The small molecule below binds the protein below.
Small molecule (SMILES): CC(=O)N[C@H]1[C@H]([C@H](O)[C@H](O)CO)O[C@@](O[C@H]2[C@@H](O)[C@@H](CO)O[C@@H](O[C@H]3[C@H](O)[C@@H](O)[C@@H](O)O[C@@H]3CO)[C@@H]2O)(C(=O)O)C[C@@H]1O

Sequence of chain 2.B:
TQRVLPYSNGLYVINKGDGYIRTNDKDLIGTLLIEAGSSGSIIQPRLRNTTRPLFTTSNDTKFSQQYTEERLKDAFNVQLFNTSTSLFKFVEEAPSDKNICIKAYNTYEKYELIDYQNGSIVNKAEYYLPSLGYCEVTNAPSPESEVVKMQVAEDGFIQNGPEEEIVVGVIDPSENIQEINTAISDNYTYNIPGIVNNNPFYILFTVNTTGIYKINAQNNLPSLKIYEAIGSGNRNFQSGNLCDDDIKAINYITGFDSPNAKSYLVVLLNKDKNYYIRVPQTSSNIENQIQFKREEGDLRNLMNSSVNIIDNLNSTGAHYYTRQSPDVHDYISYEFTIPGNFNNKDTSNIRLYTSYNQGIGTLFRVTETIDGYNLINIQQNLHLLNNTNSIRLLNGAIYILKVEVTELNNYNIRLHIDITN

Binding-site contacts:
Ligand atom C8 contacts residue TYR321 of chain 2.B at 4.2 Å (hydrophobic).
Ligand atom C11 contacts residue ASN312 of chain 2.B at 3.4 Å.
Ligand atom O1A contacts residue ARG323 of chain 2.B at 4.0 Å.
Ligand atom O1A contacts residue THR322 of chain 2.B at 2.6 Å (h-bond).
Ligand atom O10 contacts residue ASN312 of chain 2.B at 3.7 Å.
Ligand atom C7 contacts residue ASN312 of chain 2.B at 3.8 Å.
Ligand atom O1A contacts residue TYR321 of chain 2.B at 3.5 Å.
Ligand atom C10 contacts residue TYR321 of chain 2.B at 4.2 Å (hydrophobic).
Ligand atom O1B contacts residue TYR320 of chain 2.B at 3.3 Å.
Ligand atom O4 contacts residue TYR320 of chain 2.B at 3.4 Å.
Ligand atom O7 contacts residue ASN312 of chain 2.B at 3.6 Å (h-bond).
Ligand atom O8 contacts residue ARG323 of chain 2.B at 2.9 Å (salt-bridge).
Ligand atom C9 contacts residue TYR321 of chain 2.B at 4.2 Å (hydrophobic).
Ligand atom C9 contacts residue ARG323 of chain 2.B at 3.5 Å.
Ligand atom C10 contacts residue TYR320 of chain 2.B at 3.9 Å (hydrophobic).
Ligand atom N5 contacts residue TYR320 of chain 2.B at 3.0 Å (h-bond).
Ligand atom C6 contacts residue TYR320 of chain 2.B at 3.8 Å (hydrophobic).
Ligand atom O9 contacts residue ARG323 of chain 2.B at 2.7 Å (salt-bridge).
Ligand atom C6 contacts residue ASN260 of chain 2.B at 3.8 Å.
Ligand atom C10 contacts residue ASN312 of chain 2.B at 3.7 Å.
Ligand atom O5 contacts residue ASN260 of chain 2.B at 3.7 Å.
Ligand atom N5 contacts residue ASN312 of chain 2.B at 4.3 Å.
Ligand atom C8 contacts residue ARG323 of chain 2.B at 4.0 Å.
Ligand atom C1 contacts residue THR322 of chain 2.B at 3.3 Å.
Ligand atom C4 contacts residue TYR320 of chain 2.B at 3.5 Å (hydrophobic).
Ligand atom O8 contacts residue TYR321 of chain 2.B at 3.8 Å.
Ligand atom C6 contacts residue THR322 of chain 2.B at 3.9 Å.
Ligand atom C11 contacts residue TYR320 of chain 2.B at 4.0 Å (hydrophobic).
Ligand atom C1 contacts residue TYR320 of chain 2.B at 4.2 Å (hydrophobic).
Ligand atom C5 contacts residue TYR320 of chain 2.B at 3.6 Å (hydrophobic).
Ligand atom O1B contacts residue THR322 of chain 2.B at 2.6 Å (h-bond).
Ligand atom C11 contacts residue HIS319 of chain 2.B at 4.0 Å.
Ligand atom C7 contacts residue TYR321 of chain 2.B at 4.0 Å (hydrophobic).
Ligand atom C11 contacts residue TYR321 of chain 2.B at 3.6 Å (hydrophobic).
Ligand atom O6 contacts residue ASN260 of chain 2.B at 3.1 Å (h-bond).
Ligand atom N5 contacts residue TYR321 of chain 2.B at 4.0 Å.
Ligand atom O6 contacts residue SER258 of chain 2.B at 3.6 Å.
Ligand atom C3 contacts residue TYR320 of chain 2.B at 4.0 Å (hydrophobic).
Ligand atom O1A contacts residue TYR320 of chain 2.B at 4.0 Å.
Ligand atom O6 contacts residue THR322 of chain 2.B at 4.1 Å.